A protein and the small-molecule ligand that binds it are described below.
Small molecule (SMILES): COc1ccc(OCc2ccc(COc3c(Cl)cccc3Cl)cc2)c(Cl)c1

Sequence of chain 36.B:
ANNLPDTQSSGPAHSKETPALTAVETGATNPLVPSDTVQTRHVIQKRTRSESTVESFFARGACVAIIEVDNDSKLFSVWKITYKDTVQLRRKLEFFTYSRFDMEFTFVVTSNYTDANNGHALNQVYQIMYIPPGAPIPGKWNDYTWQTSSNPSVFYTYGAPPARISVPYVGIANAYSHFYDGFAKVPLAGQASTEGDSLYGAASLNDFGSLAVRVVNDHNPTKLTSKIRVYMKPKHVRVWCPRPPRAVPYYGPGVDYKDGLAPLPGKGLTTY

Binding-site contacts:
Ligand atom C4 contacts residue MET109 of chain 36.B at 3.8 Å (hydrophobic).
Ligand atom CL2 contacts residue ALA24 of chain 40.E at 3.5 Å.
Ligand atom O3 contacts residue TYR89 of chain 36.B at 3.6 Å.
Ligand atom O1 contacts residue MET109 of chain 36.B at 3.7 Å.
Ligand atom C21 contacts residue HIS184 of chain 36.B at 3.6 Å.
Ligand atom C6 contacts residue TYR89 of chain 36.B at 3.7 Å (hydrophobic).
Ligand atom O1 contacts residue ILE87 of chain 36.B at 3.7 Å.
Ligand atom C2 contacts residue PHE214 of chain 36.B at 3.6 Å (hydrophobic).
Ligand atom C20 contacts residue ILE171 of chain 36.B at 3.8 Å (hydrophobic).
Ligand atom C13 contacts residue PHE111 of chain 36.B at 3.7 Å (hydrophobic).
Ligand atom O2 contacts residue VAL173 of chain 36.B at 3.4 Å.
Ligand atom C20 contacts residue LEU217 of chain 36.B at 3.8 Å (hydrophobic).
Ligand atom CL3 contacts residue PHE111 of chain 36.B at 3.8 Å.
Ligand atom O3 contacts residue PHE107 of chain 36.B at 3.6 Å.
Ligand atom C5 contacts residue TYR89 of chain 36.B at 3.5 Å (hydrophobic).
Ligand atom C1 contacts residue TYR182 of chain 36.B at 3.8 Å (hydrophobic).
Ligand atom C16 contacts residue TYR136 of chain 36.B at 3.8 Å (hydrophobic).
Ligand atom CL2 contacts residue TYR136 of chain 36.B at 3.6 Å.
Ligand atom C21 contacts residue TYR182 of chain 36.B at 3.8 Å (hydrophobic).
Ligand atom C12 contacts residue ILE87 of chain 36.B at 3.8 Å (hydrophobic).
Ligand atom C9 contacts residue VAL176 of chain 36.B at 3.6 Å (hydrophobic).
Ligand atom C21 contacts residue SER105 of chain 36.B at 3.8 Å.
Ligand atom C10 contacts residue TYR136 of chain 36.B at 3.5 Å (hydrophobic).
Ligand atom O1 contacts residue PHE214 of chain 36.B at 3.8 Å.
Ligand atom C13 contacts residue ILE87 of chain 36.B at 3.7 Å (hydrophobic).
Ligand atom CL2 contacts residue ILE25 of chain 40.E at 3.4 Å.
Ligand atom C19 contacts residue LEU217 of chain 36.B at 3.8 Å (hydrophobic).
Ligand atom C11 contacts residue ILE87 of chain 36.B at 3.8 Å (hydrophobic).
Ligand atom C17 contacts residue ALA24 of chain 40.E at 3.7 Å (hydrophobic).
Ligand atom C9 contacts residue PHE214 of chain 36.B at 3.7 Å (hydrophobic).
Ligand atom C7 contacts residue PHE214 of chain 36.B at 3.5 Å (hydrophobic).
Ligand atom C7 contacts residue MET109 of chain 36.B at 3.3 Å (hydrophobic).
Ligand atom C12 contacts residue PHE111 of chain 36.B at 3.8 Å (hydrophobic).
Ligand atom C14 contacts residue TYR136 of chain 36.B at 3.5 Å (hydrophobic).
Ligand atom C13 contacts residue MET109 of chain 36.B at 3.4 Å (hydrophobic).
Ligand atom C16 contacts residue ALA24 of chain 40.E at 3.8 Å (hydrophobic).
Ligand atom C17 contacts residue TYR136 of chain 36.B at 3.7 Å (hydrophobic).
Ligand atom C8 contacts residue MET109 of chain 36.B at 3.4 Å (hydrophobic).
Ligand atom C3 contacts residue MET109 of chain 36.B at 3.7 Å (hydrophobic).
Ligand atom CL3 contacts residue LEU217 of chain 36.B at 3.8 Å.

Sequence of chain 40.E:
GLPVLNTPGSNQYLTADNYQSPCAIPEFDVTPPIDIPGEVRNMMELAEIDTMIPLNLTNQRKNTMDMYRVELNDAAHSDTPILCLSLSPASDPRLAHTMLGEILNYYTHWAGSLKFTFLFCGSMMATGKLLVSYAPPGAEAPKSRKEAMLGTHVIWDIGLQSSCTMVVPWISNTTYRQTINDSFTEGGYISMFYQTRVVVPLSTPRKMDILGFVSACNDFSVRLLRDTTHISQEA